A protein and the small-molecule ligand that binds it are described below.
Small molecule (SMILES): CC(=O)N[C@@H]1[C@@H](O)[C@H](O)[C@@H](CO)O[C@H]1O

Binding-site contacts:
Ligand atom C1 contacts residue GLN1068 of chain 1.A at 4.2 Å.
Ligand atom C8 contacts residue ASN714 of chain 1.A at 4.4 Å.
Ligand atom C7 contacts residue ASN714 of chain 1.A at 3.2 Å.
Ligand atom O5 contacts residue GLN1068 of chain 1.A at 4.2 Å.
Ligand atom C2 contacts residue ASN714 of chain 1.A at 2.5 Å.
Ligand atom O7 contacts residue ASN714 of chain 1.A at 3.2 Å (h-bond).
Ligand atom C7 contacts residue GLN1068 of chain 1.A at 4.1 Å.
Ligand atom O7 contacts residue GLN1068 of chain 1.A at 3.1 Å (h-bond).
Ligand atom O5 contacts residue ASN714 of chain 1.A at 2.4 Å (h-bond).
Ligand atom C5 contacts residue LEU919 of chain 1.A at 4.4 Å (hydrophobic).
Ligand atom C5 contacts residue ASN714 of chain 1.A at 3.7 Å.
Ligand atom O6 contacts residue GLN923 of chain 1.A at 3.6 Å (h-bond).
Ligand atom C4 contacts residue ASN714 of chain 1.A at 4.3 Å.
Ligand atom C8 contacts residue THR713 of chain 1.A at 4.2 Å.
Ligand atom O6 contacts residue LEU919 of chain 1.A at 4.3 Å.
Ligand atom N2 contacts residue ASN714 of chain 1.A at 2.9 Å (h-bond).
Ligand atom C3 contacts residue ASN714 of chain 1.A at 3.8 Å.
Ligand atom C1 contacts residue ASN714 of chain 1.A at 1.5 Å.

Sequence of chain 1.A:
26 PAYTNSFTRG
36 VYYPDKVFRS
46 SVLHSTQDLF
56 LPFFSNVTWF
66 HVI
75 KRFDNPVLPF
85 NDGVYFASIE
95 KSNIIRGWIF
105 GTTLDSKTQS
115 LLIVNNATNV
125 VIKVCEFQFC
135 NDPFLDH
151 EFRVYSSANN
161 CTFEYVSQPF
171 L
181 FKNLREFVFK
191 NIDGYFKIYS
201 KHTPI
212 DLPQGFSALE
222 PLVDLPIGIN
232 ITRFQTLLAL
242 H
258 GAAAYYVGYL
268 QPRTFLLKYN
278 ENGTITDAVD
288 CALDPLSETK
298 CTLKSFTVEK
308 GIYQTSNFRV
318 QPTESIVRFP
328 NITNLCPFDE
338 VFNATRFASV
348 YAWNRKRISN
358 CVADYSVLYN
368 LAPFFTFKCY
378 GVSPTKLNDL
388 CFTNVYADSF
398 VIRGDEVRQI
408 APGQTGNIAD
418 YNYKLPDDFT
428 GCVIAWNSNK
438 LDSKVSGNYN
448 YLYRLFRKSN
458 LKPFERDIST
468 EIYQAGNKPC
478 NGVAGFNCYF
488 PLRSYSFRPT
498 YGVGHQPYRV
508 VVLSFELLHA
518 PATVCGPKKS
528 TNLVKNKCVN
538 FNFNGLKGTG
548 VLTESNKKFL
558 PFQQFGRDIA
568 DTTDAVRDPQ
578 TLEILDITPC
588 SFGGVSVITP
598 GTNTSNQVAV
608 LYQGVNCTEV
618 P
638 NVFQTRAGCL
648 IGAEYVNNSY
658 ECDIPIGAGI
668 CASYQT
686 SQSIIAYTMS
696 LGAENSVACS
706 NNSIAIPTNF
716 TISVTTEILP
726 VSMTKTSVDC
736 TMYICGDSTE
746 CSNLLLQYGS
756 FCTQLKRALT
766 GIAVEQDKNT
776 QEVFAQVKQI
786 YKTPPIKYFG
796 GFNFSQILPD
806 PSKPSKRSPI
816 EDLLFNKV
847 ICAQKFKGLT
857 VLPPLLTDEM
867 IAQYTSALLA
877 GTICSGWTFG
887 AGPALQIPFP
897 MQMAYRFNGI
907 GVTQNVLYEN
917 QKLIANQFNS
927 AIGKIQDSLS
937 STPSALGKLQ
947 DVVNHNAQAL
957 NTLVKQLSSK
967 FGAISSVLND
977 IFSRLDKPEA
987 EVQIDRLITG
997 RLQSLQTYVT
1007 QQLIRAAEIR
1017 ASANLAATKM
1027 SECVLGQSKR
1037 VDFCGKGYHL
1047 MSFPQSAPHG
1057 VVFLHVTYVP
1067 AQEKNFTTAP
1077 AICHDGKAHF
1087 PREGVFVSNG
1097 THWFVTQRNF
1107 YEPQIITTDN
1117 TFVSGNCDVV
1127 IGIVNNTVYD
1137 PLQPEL